Binding-site contacts:
Ligand atom CD contacts residue THR71 of chain 1.E at 3.2 Å.
Ligand atom NE1 contacts residue GLU48 of chain 1.E at 3.7 Å.
Ligand atom C contacts residue ILE80 of chain 1.E at 3.7 Å (hydrophobic).
Ligand atom CZ contacts residue LEU47 of chain 1.E at 3.8 Å (hydrophobic).
Ligand atom CE2 contacts residue ILE40 of chain 1.E at 3.5 Å (hydrophobic).
Ligand atom O contacts residue ASN75 of chain 1.E at 3.7 Å.
Ligand atom CE2 contacts residue THR71 of chain 1.E at 3.4 Å.
Ligand atom CE2 contacts residue GLU48 of chain 1.E at 3.6 Å.
Ligand atom O contacts residue ASN75 of chain 1.E at 2.6 Å (h-bond).
Ligand atom C contacts residue ARG41 of chain 1.E at 3.5 Å.
Ligand atom CE1 contacts residue ASN75 of chain 1.E at 3.4 Å.
Ligand atom CB contacts residue THR71 of chain 1.E at 3.6 Å.
Ligand atom CD1 contacts residue ASN75 of chain 1.E at 3.4 Å.
Ligand atom NE2 contacts residue LEU44 of chain 1.E at 3.7 Å.
Ligand atom CB contacts residue ASN75 of chain 1.E at 3.8 Å.
Ligand atom CZ contacts residue ILE40 of chain 1.E at 3.8 Å (hydrophobic).
Ligand atom CD2 contacts residue LEU44 of chain 1.E at 3.6 Å (hydrophobic).
Ligand atom CA contacts residue ASN75 of chain 1.E at 3.4 Å.
Ligand atom CA contacts residue ASN75 of chain 1.E at 3.7 Å.
Ligand atom CE2 contacts residue LEU44 of chain 1.E at 3.7 Å (hydrophobic).
Ligand atom CE1 contacts residue ARG41 of chain 1.E at 3.8 Å.
Ligand atom CZ2 contacts residue GLU48 of chain 1.E at 3.7 Å.
Ligand atom CZ contacts residue ASN75 of chain 1.E at 3.5 Å.
Ligand atom CE3 contacts residue ALA51 of chain 1.E at 3.9 Å (hydrophobic).
Ligand atom O contacts residue THR71 of chain 1.E at 3.3 Å.
Ligand atom O contacts residue ARG78 of chain 1.E at 2.8 Å (salt-bridge).
Ligand atom O contacts residue ILE80 of chain 1.E at 3.3 Å.
Ligand atom CZ2 contacts residue LEU44 of chain 1.E at 3.9 Å (hydrophobic).
Ligand atom C contacts residue ASN75 of chain 1.E at 3.5 Å.
Ligand atom N contacts residue ASN75 of chain 1.E at 2.8 Å (h-bond).
Ligand atom C contacts residue ASN75 of chain 1.E at 3.6 Å.
Ligand atom CZ contacts residue THR71 of chain 1.E at 3.6 Å.
Ligand atom CD1 contacts residue GLU48 of chain 1.E at 3.3 Å.
Ligand atom CH2 contacts residue LEU47 of chain 1.E at 3.7 Å (hydrophobic).
Ligand atom O contacts residue ARG41 of chain 1.E at 2.9 Å (salt-bridge).
Ligand atom OXT contacts residue ARG41 of chain 1.E at 3.4 Å (salt-bridge).
Ligand atom CZ3 contacts residue VAL81 of chain 1.E at 3.8 Å (hydrophobic).
Ligand atom CE2 contacts residue ASN75 of chain 1.E at 3.7 Å.
Ligand atom CG contacts residue ASN75 of chain 1.E at 3.9 Å.
Ligand atom CH2 contacts residue GLU48 of chain 1.E at 3.6 Å.

A protein and the small-molecule ligand that binds it are described below.
Small molecule (SMILES): CSCC[C@H](NC(=O)[C@H](CC1=CN=C2CC=CC=C12)NC(=O)[C@@H](N)CO)C(=O)N[C@H](C(=O)N[C@H](C(=O)N1CCC[C@H]1C(=O)N[C@@H](CC1=c2ccccc2=NC1)C(=O)NCC(=O)N[C@@H](Cc1ccccc1)C(=O)N[C@@H](CC(C)C)C(=O)N[C@@H](CC1=NC=NC1)C(=O)N1CCC[C@H]1C(=O)O)[C@@H](C)O)[C@@H](C)O

Sequence of chain 1.E:
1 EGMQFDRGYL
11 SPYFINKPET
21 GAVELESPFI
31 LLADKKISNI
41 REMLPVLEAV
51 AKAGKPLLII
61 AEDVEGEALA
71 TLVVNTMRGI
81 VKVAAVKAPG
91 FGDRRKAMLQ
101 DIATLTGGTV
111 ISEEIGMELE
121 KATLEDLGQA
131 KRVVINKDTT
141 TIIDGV